Sequence of chain 1.L:
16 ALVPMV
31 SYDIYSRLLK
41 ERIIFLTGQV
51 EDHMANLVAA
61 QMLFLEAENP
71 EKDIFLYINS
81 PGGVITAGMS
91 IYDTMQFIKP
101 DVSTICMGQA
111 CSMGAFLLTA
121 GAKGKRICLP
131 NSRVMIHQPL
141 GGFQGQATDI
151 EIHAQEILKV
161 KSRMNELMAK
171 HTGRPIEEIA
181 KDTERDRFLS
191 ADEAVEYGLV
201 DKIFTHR

Binding-site contacts:
Ligand atom O3 contacts residue GLY82 of chain 1.L at 3.1 Å.
Ligand atom O12 contacts residue ILE85 of chain 1.L at 3.5 Å.
Ligand atom N13 contacts residue GLY83 of chain 1.L at 3.1 Å (h-bond).
Ligand atom O10 contacts residue SER112 of chain 1.L at 3.2 Å (h-bond).
Ligand atom O3 contacts residue GLY83 of chain 1.L at 2.9 Å (h-bond).
Ligand atom C11 contacts residue GLY83 of chain 1.L at 3.6 Å.
Ligand atom C9 contacts residue GLY83 of chain 1.L at 3.2 Å.
Ligand atom C18 contacts residue LEU140 of chain 1.L at 3.5 Å (hydrophobic).
Ligand atom C24 contacts residue ARG133 of chain 1.M at 2.8 Å.
Ligand atom N13 contacts residue ILE85 of chain 1.L at 3.9 Å.
Ligand atom C9 contacts residue ILE85 of chain 1.L at 3.8 Å (hydrophobic).
Ligand atom O27 contacts residue GLY141 of chain 1.L at 3.8 Å.
Ligand atom C14 contacts residue LEU140 of chain 1.L at 3.1 Å (hydrophobic).
Ligand atom C42 contacts residue ILE157 of chain 1.L at 3.0 Å (hydrophobic).
Ligand atom O12 contacts residue PRO139 of chain 1.L at 3.3 Å.
Ligand atom O10 contacts residue MET113 of chain 1.L at 3.9 Å.
Ligand atom C6 contacts residue SER112 of chain 1.L at 3.6 Å.
Ligand atom C4 contacts residue SER112 of chain 1.L at 2.4 Å.
Ligand atom O12 contacts residue LEU140 of chain 1.L at 2.8 Å (h-bond).
Ligand atom C1 contacts residue SER112 of chain 1.L at 1.3 Å.
Ligand atom C23 contacts residue ILE85 of chain 1.L at 3.5 Å (hydrophobic).
Ligand atom C5 contacts residue SER112 of chain 1.L at 3.5 Å.
Ligand atom C17 contacts residue GLY83 of chain 1.L at 3.8 Å.
Ligand atom C9 contacts residue SER112 of chain 1.L at 3.3 Å.
Ligand atom C15 contacts residue LEU140 of chain 1.L at 3.9 Å (hydrophobic).
Ligand atom C11 contacts residue ILE85 of chain 1.L at 3.5 Å (hydrophobic).
Ligand atom C7 contacts residue GLY83 of chain 1.L at 3.2 Å.
Ligand atom O3 contacts residue MET113 of chain 1.L at 3.1 Å (h-bond).
Ligand atom C42 contacts residue PRO139 of chain 1.L at 3.7 Å (hydrophobic).
Ligand atom C1 contacts residue MET113 of chain 1.L at 3.4 Å (hydrophobic).
Ligand atom O3 contacts residue SER112 of chain 1.L at 2.2 Å (h-bond).
Ligand atom O19 contacts residue VAL84 of chain 1.L at 3.7 Å.
Ligand atom O10 contacts residue ILE85 of chain 1.L at 3.3 Å.
Ligand atom C6 contacts residue HIS137 of chain 1.L at 3.4 Å.
Ligand atom O19 contacts residue ILE85 of chain 1.L at 3.1 Å (h-bond).
Ligand atom C42 contacts residue LEU140 of chain 1.L at 3.3 Å (hydrophobic).
Ligand atom N20 contacts residue LEU140 of chain 1.L at 2.9 Å (h-bond).
Ligand atom C23 contacts residue LEU140 of chain 1.L at 3.6 Å (hydrophobic).
Ligand atom C16 contacts residue LEU140 of chain 1.L at 3.5 Å (hydrophobic).
Ligand atom C11 contacts residue LEU140 of chain 1.L at 3.9 Å (hydrophobic).

This protein binds this small molecule.
Small molecule (SMILES): CC[C@H](C)[C@H](NC(=O)[C@@H](NC(=O)[C@H](O)[C@@H](C=O)C(C)C)C(C)C)C(=O)O

Sequence of chain 1.M:
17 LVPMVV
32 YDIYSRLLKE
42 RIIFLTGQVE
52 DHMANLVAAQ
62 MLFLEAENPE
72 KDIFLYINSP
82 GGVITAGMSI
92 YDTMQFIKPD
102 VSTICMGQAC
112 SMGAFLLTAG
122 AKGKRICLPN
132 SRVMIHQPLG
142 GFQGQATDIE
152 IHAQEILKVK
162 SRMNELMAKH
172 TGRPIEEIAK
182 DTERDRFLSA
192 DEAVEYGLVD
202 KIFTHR